Sequence of chain 1.E:
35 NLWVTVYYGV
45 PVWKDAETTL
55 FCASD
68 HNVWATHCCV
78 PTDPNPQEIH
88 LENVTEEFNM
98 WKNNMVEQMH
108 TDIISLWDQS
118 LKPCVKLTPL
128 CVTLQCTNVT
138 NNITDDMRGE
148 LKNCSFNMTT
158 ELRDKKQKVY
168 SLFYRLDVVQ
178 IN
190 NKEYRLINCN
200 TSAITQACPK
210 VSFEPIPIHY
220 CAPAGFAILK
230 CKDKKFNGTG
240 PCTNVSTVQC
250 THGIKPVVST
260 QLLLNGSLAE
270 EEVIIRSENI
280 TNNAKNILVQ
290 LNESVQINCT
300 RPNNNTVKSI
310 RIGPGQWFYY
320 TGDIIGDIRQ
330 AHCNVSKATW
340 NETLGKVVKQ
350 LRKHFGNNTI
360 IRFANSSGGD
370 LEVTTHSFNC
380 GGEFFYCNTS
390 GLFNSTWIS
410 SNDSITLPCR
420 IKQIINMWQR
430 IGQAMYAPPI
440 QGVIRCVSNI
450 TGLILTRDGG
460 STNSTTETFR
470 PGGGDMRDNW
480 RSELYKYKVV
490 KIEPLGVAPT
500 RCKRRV

Binding-site contacts:
Ligand atom C8 contacts residue GLN295 of chain 1.E at 3.7 Å.
Ligand atom O7 contacts residue ASN297 of chain 1.E at 3.5 Å (h-bond).
Ligand atom C1 contacts residue ASN297 of chain 1.E at 1.5 Å.
Ligand atom C3 contacts residue ASN297 of chain 1.E at 3.9 Å.
Ligand atom O5 contacts residue ASN297 of chain 1.E at 2.5 Å (h-bond).
Ligand atom C7 contacts residue GLN295 of chain 1.E at 4.0 Å.
Ligand atom C8 contacts residue ASN297 of chain 1.E at 3.8 Å.
Ligand atom C5 contacts residue ASN297 of chain 1.E at 3.8 Å.
Ligand atom C4 contacts residue ASN297 of chain 1.E at 4.4 Å.
Ligand atom C1 contacts residue VAL446 of chain 1.E at 4.3 Å (hydrophobic).
Ligand atom O3 contacts residue GLN295 of chain 1.E at 3.9 Å.
Ligand atom C1 contacts residue GLN295 of chain 1.E at 4.0 Å.
Ligand atom O5 contacts residue VAL446 of chain 1.E at 4.4 Å.
Ligand atom C8 contacts residue ASN333 of chain 1.E at 3.6 Å.
Ligand atom C3 contacts residue GLN295 of chain 1.E at 3.4 Å.
Ligand atom C2 contacts residue ASN297 of chain 1.E at 2.5 Å.
Ligand atom N2 contacts residue ASN297 of chain 1.E at 3.0 Å (h-bond).
Ligand atom O7 contacts residue ASN333 of chain 1.E at 4.5 Å.
Ligand atom C8 contacts residue SER335 of chain 1.E at 4.1 Å.
Ligand atom C2 contacts residue GLN295 of chain 1.E at 3.6 Å.
Ligand atom N2 contacts residue GLN295 of chain 1.E at 3.0 Å (h-bond).
Ligand atom C7 contacts residue ASN297 of chain 1.E at 3.4 Å.

A protein and the small-molecule ligand that binds it are described below.
Small molecule (SMILES): CC(=O)N[C@H]1[C@H](O[C@H]2[C@H](O)[C@@H](NC(C)=O)CO[C@@H]2CO)O[C@H](CO)[C@@H](O)[C@@H]1O